Binding-site contacts:
Ligand atom C3 contacts residue ASN205 of chain 1.B at 4.2 Å.
Ligand atom C8 contacts residue VAL4 of chain 1.B at 2.7 Å (hydrophobic).
Ligand atom C6 contacts residue ASN205 of chain 1.B at 3.9 Å.
Ligand atom O6 contacts residue ASN205 of chain 1.B at 3.2 Å (h-bond).
Ligand atom N2 contacts residue GLY5 of chain 1.B at 4.0 Å.
Ligand atom O7 contacts residue MET223 of chain 1.B at 4.3 Å.
Ligand atom C4 contacts residue ASN205 of chain 1.B at 4.0 Å.
Ligand atom C7 contacts residue GLY5 of chain 1.B at 4.0 Å.
Ligand atom C5 contacts residue ASN205 of chain 1.B at 3.3 Å.
Ligand atom N2 contacts residue VAL4 of chain 1.B at 4.3 Å.
Ligand atom C2 contacts residue ASN205 of chain 1.B at 3.2 Å.
Ligand atom C8 contacts residue ASP3 of chain 1.B at 3.4 Å.
Ligand atom C8 contacts residue GLY5 of chain 1.B at 2.9 Å.
Ligand atom C1 contacts residue ASN205 of chain 1.B at 2.3 Å.
Ligand atom O7 contacts residue VAL4 of chain 1.B at 4.3 Å.
Ligand atom C7 contacts residue VAL4 of chain 1.B at 3.7 Å (hydrophobic).
Ligand atom N2 contacts residue ASN205 of chain 1.B at 4.2 Å.
Ligand atom O5 contacts residue ASN205 of chain 1.B at 1.9 Å (h-bond).

A protein and the small-molecule ligand that binds it are described below.
Small molecule (SMILES): CC(=O)N[C@@H]1[C@@H](O)[C@H](O)[C@@H](CO)O[C@H]1O

Sequence of chain 1.B:
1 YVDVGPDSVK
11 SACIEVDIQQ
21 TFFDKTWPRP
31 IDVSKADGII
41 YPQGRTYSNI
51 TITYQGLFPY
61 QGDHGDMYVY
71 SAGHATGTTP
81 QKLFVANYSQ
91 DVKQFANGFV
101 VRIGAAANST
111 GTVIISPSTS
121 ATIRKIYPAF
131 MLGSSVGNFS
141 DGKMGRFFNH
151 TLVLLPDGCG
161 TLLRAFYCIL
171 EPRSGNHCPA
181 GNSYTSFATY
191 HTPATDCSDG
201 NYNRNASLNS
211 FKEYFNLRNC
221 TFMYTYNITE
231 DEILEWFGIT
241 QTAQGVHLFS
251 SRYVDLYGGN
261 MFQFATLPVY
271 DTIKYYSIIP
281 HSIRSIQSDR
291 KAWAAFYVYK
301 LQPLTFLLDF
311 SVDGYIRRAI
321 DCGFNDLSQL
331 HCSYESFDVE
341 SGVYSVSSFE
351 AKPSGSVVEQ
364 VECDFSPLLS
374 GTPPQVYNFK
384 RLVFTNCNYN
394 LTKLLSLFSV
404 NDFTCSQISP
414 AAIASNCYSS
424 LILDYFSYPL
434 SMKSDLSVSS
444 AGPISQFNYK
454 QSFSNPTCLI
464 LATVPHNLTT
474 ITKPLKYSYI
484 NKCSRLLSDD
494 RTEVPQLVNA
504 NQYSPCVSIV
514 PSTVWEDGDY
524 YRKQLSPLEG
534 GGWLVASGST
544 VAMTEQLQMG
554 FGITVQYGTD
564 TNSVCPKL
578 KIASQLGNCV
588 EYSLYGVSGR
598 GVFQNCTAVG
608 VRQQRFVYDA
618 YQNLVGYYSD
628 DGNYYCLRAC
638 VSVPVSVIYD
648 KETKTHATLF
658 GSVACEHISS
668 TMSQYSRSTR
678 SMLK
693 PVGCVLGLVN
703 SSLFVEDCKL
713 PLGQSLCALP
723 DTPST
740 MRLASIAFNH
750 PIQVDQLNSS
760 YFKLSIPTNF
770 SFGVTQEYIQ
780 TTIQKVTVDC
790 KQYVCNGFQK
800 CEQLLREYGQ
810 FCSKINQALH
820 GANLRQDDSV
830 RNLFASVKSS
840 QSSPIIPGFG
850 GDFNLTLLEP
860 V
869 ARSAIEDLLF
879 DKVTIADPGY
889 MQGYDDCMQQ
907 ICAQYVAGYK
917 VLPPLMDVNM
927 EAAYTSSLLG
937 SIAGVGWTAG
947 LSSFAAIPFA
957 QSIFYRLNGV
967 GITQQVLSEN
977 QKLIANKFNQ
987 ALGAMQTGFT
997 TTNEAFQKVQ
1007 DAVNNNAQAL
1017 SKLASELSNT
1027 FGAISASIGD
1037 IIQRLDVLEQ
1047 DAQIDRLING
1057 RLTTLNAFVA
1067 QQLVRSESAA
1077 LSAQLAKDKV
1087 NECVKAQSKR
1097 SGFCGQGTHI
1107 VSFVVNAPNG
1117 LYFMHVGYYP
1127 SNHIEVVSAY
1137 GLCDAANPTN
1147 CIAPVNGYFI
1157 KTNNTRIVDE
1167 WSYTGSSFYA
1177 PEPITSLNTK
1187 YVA